The small molecule below binds the protein below.
Small molecule (SMILES): CN(C)[C@@H]1C(O)=C(C#N)C(=O)[C@@]2(O)C(=O)C[C@@H]([C@]3(C)OC(=O)c4c(O)ccc(Cl)c43)C[C@@H]12

Binding-site contacts:
Ligand atom C4 contacts residue ASN81 of chain 3.A at 4.0 Å.
Ligand atom O11 contacts residue TYR109 of chain 3.A at 3.8 Å.
Ligand atom O12 contacts residue HIS99 of chain 3.A at 3.1 Å (h-bond).
Ligand atom O1 contacts residue GLN108 of chain 3.A at 3.9 Å.
Ligand atom C42 contacts residue SER137 of chain 3.A at 3.6 Å.
Ligand atom O1C contacts residue SER137 of chain 3.A at 4.0 Å.
Ligand atom C43 contacts residue GLN115 of chain 3.A at 4.0 Å.
Ligand atom C51 contacts residue SER137 of chain 3.A at 3.9 Å.
Ligand atom C4 contacts residue GLN115 of chain 3.A at 3.7 Å.
Ligand atom C9 contacts residue MET176 of chain 2.A at 4.1 Å (hydrophobic).
Ligand atom C3 contacts residue GLN115 of chain 3.A at 3.7 Å.
Ligand atom C21 contacts residue HIS63 of chain 3.A at 3.6 Å.
Ligand atom N4 contacts residue ASN81 of chain 3.A at 2.9 Å (h-bond).
Ligand atom C62 contacts residue ILE133 of chain 3.A at 3.6 Å (hydrophobic).
Ligand atom N4 contacts residue SER137 of chain 3.A at 3.8 Å.
Ligand atom C43 contacts residue SER137 of chain 3.A at 3.3 Å.
Ligand atom C42 contacts residue ASN81 of chain 3.A at 3.6 Å.
Ligand atom C5 contacts residue SER137 of chain 3.A at 3.9 Å.
Ligand atom C43 contacts residue ASN81 of chain 3.A at 3.1 Å.
Ligand atom O3 contacts residue HIS63 of chain 3.A at 3.1 Å.
Ligand atom C8 contacts residue MET176 of chain 2.A at 3.7 Å (hydrophobic).
Ligand atom C1C contacts residue SER137 of chain 3.A at 4.1 Å.
Ligand atom O12 contacts residue PHE85 of chain 3.A at 3.9 Å.
Ligand atom O10 contacts residue PRO104 of chain 3.A at 3.9 Å.
Ligand atom CL7 contacts residue SER134 of chain 3.A at 4.0 Å.
Ligand atom O6 contacts residue VAL112 of chain 3.A at 3.6 Å.
Ligand atom O3 contacts residue GLN115 of chain 3.A at 2.8 Å (h-bond).
Ligand atom O10 contacts residue LEU173 of chain 2.A at 4.0 Å.
Ligand atom CL7 contacts residue SER137 of chain 3.A at 3.8 Å.
Ligand atom C3 contacts residue HIS63 of chain 3.A at 3.7 Å.
Ligand atom N21 contacts residue HIS63 of chain 3.A at 3.4 Å (h-bond).
Ligand atom C2 contacts residue HIS63 of chain 3.A at 4.0 Å.
Ligand atom O3 contacts residue ASN81 of chain 3.A at 3.5 Å (h-bond).
Ligand atom C43 contacts residue ILE133 of chain 3.A at 3.8 Å (hydrophobic).
Ligand atom CL7 contacts residue HIS138 of chain 3.A at 3.6 Å.
Ligand atom C5 contacts residue VAL112 of chain 3.A at 3.9 Å (hydrophobic).
Ligand atom O11 contacts residue PRO104 of chain 3.A at 3.8 Å.
Ligand atom O1C contacts residue PHE85 of chain 3.A at 3.2 Å.
Ligand atom C42 contacts residue PHE85 of chain 3.A at 3.4 Å (hydrophobic).
Ligand atom C41 contacts residue SER137 of chain 3.A at 3.3 Å.

Sequence of chain 3.A:
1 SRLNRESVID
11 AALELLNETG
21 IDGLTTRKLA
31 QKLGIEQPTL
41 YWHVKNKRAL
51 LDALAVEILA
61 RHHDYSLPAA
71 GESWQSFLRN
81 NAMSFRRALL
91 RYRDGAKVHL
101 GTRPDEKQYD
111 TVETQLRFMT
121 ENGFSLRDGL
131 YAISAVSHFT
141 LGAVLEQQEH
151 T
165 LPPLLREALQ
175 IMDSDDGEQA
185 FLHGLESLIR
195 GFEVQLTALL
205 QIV

Sequence of chain 2.A:
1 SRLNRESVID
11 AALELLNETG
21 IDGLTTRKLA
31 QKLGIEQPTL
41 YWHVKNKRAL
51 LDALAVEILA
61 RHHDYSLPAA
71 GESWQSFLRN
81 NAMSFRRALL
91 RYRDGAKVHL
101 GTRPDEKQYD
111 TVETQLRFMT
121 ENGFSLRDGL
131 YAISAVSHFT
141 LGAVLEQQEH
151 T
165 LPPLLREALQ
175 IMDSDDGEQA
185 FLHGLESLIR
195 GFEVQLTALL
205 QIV